Binding-site contacts:
Ligand atom C11 contacts residue HIS67 of chain 1.C at 3.9 Å.
Ligand atom C26 contacts residue MET74 of chain 1.C at 3.9 Å (hydrophobic).
Ligand atom C20 contacts residue LEU110 of chain 1.C at 3.5 Å (hydrophobic).
Ligand atom C24 contacts residue PHE113 of chain 1.C at 3.4 Å (hydrophobic).
Ligand atom C24 contacts residue PHE71 of chain 1.C at 3.6 Å (hydrophobic).
Ligand atom C21 contacts residue PHE113 of chain 1.C at 3.6 Å (hydrophobic).
Ligand atom N1 contacts residue THR109 of chain 1.C at 3.5 Å.
Ligand atom C17 contacts residue VAL96 of chain 1.C at 3.6 Å (hydrophobic).
Ligand atom C4 contacts residue VAL96 of chain 1.C at 3.8 Å (hydrophobic).
Ligand atom N2 contacts residue THR109 of chain 1.C at 3.7 Å.
Ligand atom N3 contacts residue LEU110 of chain 1.C at 4.0 Å.
Ligand atom CL1 contacts residue PHE71 of chain 1.C at 3.3 Å.
Ligand atom C16 contacts residue ARG106 of chain 1.C at 3.6 Å.
Ligand atom C20 contacts residue PHE113 of chain 1.C at 3.6 Å (hydrophobic).
Ligand atom N2 contacts residue ARG106 of chain 1.C at 3.6 Å.
Ligand atom O1 contacts residue ARG106 of chain 1.C at 3.0 Å (salt-bridge).
Ligand atom C12 contacts residue HIS67 of chain 1.C at 3.7 Å.
Ligand atom C5 contacts residue VAL96 of chain 1.C at 3.6 Å (hydrophobic).
Ligand atom C1 contacts residue VAL92 of chain 1.C at 3.8 Å (hydrophobic).
Ligand atom O2 contacts residue ARG106 of chain 1.C at 3.5 Å (salt-bridge).
Ligand atom C21 contacts residue GLY114 of chain 1.C at 3.4 Å.
Ligand atom C15 contacts residue ARG106 of chain 1.C at 3.5 Å.
Ligand atom CL1 contacts residue ALA70 of chain 1.C at 3.2 Å.
Ligand atom C16 contacts residue PHE97 of chain 1.C at 4.0 Å (hydrophobic).
Ligand atom N3 contacts residue PHE97 of chain 1.C at 3.8 Å.
Ligand atom C18 contacts residue LEU110 of chain 1.C at 3.8 Å (hydrophobic).
Ligand atom C9 contacts residue THR109 of chain 1.C at 3.9 Å.
Ligand atom N4 contacts residue VAL96 of chain 1.C at 3.8 Å.
Ligand atom CL1 contacts residue MET74 of chain 1.C at 3.7 Å.
Ligand atom C12 contacts residue PHE71 of chain 1.C at 3.8 Å (hydrophobic).
Ligand atom C7 contacts residue THR109 of chain 1.C at 3.8 Å.
Ligand atom C10 contacts residue THR109 of chain 1.C at 3.9 Å.
Ligand atom C19 contacts residue MET93 of chain 1.C at 4.0 Å (hydrophobic).
Ligand atom C27 contacts residue MET74 of chain 1.C at 4.0 Å (hydrophobic).
Ligand atom C18 contacts residue MET93 of chain 1.C at 4.0 Å (hydrophobic).
Ligand atom C21 contacts residue LEU110 of chain 1.C at 3.2 Å (hydrophobic).
Ligand atom C3 contacts residue VAL96 of chain 1.C at 3.9 Å (hydrophobic).
Ligand atom C19 contacts residue LEU110 of chain 1.C at 3.4 Å (hydrophobic).
Ligand atom C2 contacts residue PHE113 of chain 1.C at 3.6 Å (hydrophobic).
Ligand atom C6 contacts residue THR109 of chain 1.C at 3.5 Å.

The protein below binds the small molecule below.
Small molecule (SMILES): CC#CCn1c(CC)c(-c2cccc(Cl)c2C)c2c(N[C@H](Cc3ccccc3)C(=O)O)ncnc21

Sequence of chain 1.C:
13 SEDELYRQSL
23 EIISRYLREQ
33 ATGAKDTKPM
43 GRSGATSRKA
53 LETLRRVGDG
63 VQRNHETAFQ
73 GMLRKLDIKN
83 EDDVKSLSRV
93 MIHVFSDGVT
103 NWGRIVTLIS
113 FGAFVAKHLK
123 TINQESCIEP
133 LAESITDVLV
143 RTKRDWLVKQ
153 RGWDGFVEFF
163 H